A small-molecule ligand and the protein it binds are described below.
Small molecule (SMILES): Nc1nc(N)c([N+](=O)[O-])c(=O)[nH]1

Binding-site contacts:
Ligand atom N8 contacts residue PHE209 of chain 1.A at 3.6 Å.
Ligand atom N2 contacts residue ARG274 of chain 1.A at 3.9 Å.
Ligand atom N11 contacts residue ASN140 of chain 1.A at 2.6 Å (h-bond).
Ligand atom C5 contacts residue ARG274 of chain 1.A at 3.6 Å.
Ligand atom O10 contacts residue PHE209 of chain 1.A at 3.7 Å.
Ligand atom N2 contacts residue ASP204 of chain 1.A at 2.8 Å (salt-bridge).
Ligand atom O7 contacts residue LYS240 of chain 1.A at 2.6 Å (salt-bridge).
Ligand atom C3 contacts residue ARG274 of chain 1.A at 3.9 Å.
Ligand atom C1 contacts residue LYS240 of chain 1.A at 3.7 Å.
Ligand atom N12 contacts residue ASP121 of chain 1.A at 3.1 Å (salt-bridge).
Ligand atom C1 contacts residue ASP204 of chain 1.A at 4.0 Å.
Ligand atom N8 contacts residue ARG274 of chain 1.A at 3.2 Å (salt-bridge).
Ligand atom C5 contacts residue ASN140 of chain 1.A at 3.8 Å.
Ligand atom C6 contacts residue PHE209 of chain 1.A at 3.9 Å (hydrophobic).
Ligand atom O10 contacts residue SO41 of chain 1.E at 3.9 Å.
Ligand atom N2 contacts residue MET165 of chain 1.A at 3.8 Å.
Ligand atom O9 contacts residue ARG274 of chain 1.A at 3.5 Å (salt-bridge).
Ligand atom N4 contacts residue ILE142 of chain 1.A at 3.7 Å.
Ligand atom C3 contacts residue ASP204 of chain 1.A at 3.1 Å.
Ligand atom N11 contacts residue ASP204 of chain 1.A at 2.7 Å (salt-bridge).
Ligand atom N11 contacts residue LEU234 of chain 1.A at 3.4 Å.
Ligand atom C3 contacts residue ASN140 of chain 1.A at 3.4 Å.
Ligand atom O10 contacts residue ARG274 of chain 1.A at 3.4 Å (salt-bridge).
Ligand atom N4 contacts residue ASN140 of chain 1.A at 2.9 Å (h-bond).
Ligand atom C1 contacts residue MET165 of chain 1.A at 3.9 Å (hydrophobic).
Ligand atom O9 contacts residue LYS240 of chain 1.A at 2.7 Å (salt-bridge).
Ligand atom N4 contacts residue ARG274 of chain 1.A at 3.9 Å.
Ligand atom N12 contacts residue ILE142 of chain 1.A at 3.2 Å.
Ligand atom O9 contacts residue PHE209 of chain 1.A at 3.3 Å.
Ligand atom C6 contacts residue ARG274 of chain 1.A at 3.3 Å.
Ligand atom N12 contacts residue ASN140 of chain 1.A at 4.0 Å.
Ligand atom O7 contacts residue GLY236 of chain 1.A at 3.2 Å (h-bond).
Ligand atom O7 contacts residue PHE209 of chain 1.A at 3.9 Å.
Ligand atom N8 contacts residue LYS240 of chain 1.A at 3.8 Å.
Ligand atom C1 contacts residue ARG274 of chain 1.A at 4.0 Å.
Ligand atom C1 contacts residue PHE209 of chain 1.A at 4.1 Å (hydrophobic).
Ligand atom N11 contacts residue ILE163 of chain 1.A at 3.7 Å.
Ligand atom N12 contacts residue ARG274 of chain 1.A at 3.6 Å (salt-bridge).
Ligand atom C5 contacts residue ILE142 of chain 1.A at 3.5 Å (hydrophobic).
Ligand atom O9 contacts residue SO41 of chain 1.E at 4.1 Å.

Sequence of chain 1.A:
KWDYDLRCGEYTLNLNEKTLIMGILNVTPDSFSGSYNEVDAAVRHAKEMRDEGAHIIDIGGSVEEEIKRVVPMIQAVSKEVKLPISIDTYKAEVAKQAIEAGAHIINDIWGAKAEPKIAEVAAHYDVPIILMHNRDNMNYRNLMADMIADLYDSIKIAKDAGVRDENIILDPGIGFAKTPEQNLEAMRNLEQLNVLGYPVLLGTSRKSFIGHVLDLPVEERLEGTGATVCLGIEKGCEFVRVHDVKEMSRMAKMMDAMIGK